Binding-site contacts:
Ligand atom N3 contacts residue PHE157 of chain 2.A at 3.2 Å.
Ligand atom C27 contacts residue TYR106 of chain 2.A at 3.8 Å (hydrophobic).
Ligand atom C8 contacts residue PHE157 of chain 2.A at 3.7 Å (hydrophobic).
Ligand atom C16 contacts residue TYR224 of chain 2.A at 3.6 Å (hydrophobic).
Ligand atom C1 contacts residue TYR106 of chain 2.A at 3.7 Å (hydrophobic).
Ligand atom C8 contacts residue VAL75 of chain 2.A at 3.8 Å (hydrophobic).
Ligand atom C8 contacts residue ASP153 of chain 2.A at 3.6 Å.
Ligand atom C3 contacts residue TYR106 of chain 2.A at 3.6 Å (hydrophobic).
Ligand atom N5 contacts residue VAL75 of chain 2.A at 3.7 Å.
Ligand atom C7 contacts residue PHE157 of chain 2.A at 3.5 Å (hydrophobic).
Ligand atom N5 contacts residue ARG148 of chain 2.A at 3.4 Å (salt-bridge).
Ligand atom N5 contacts residue GLU73 of chain 2.A at 3.2 Å (salt-bridge).
Ligand atom O1 contacts residue PRO221 of chain 2.A at 3.6 Å.
Ligand atom N4 contacts residue GLN117 of chain 2.A at 3.0 Å (h-bond).
Ligand atom C9 contacts residue PHE157 of chain 2.A at 3.8 Å (hydrophobic).
Ligand atom S1 contacts residue TYR224 of chain 2.A at 3.8 Å.
Ligand atom C25 contacts residue TYR106 of chain 2.A at 3.6 Å (hydrophobic).
Ligand atom C10 contacts residue GLN117 of chain 2.A at 3.5 Å.
Ligand atom N4 contacts residue PHE157 of chain 2.A at 3.8 Å.
Ligand atom S1 contacts residue PHE116 of chain 2.A at 3.8 Å.
Ligand atom N4 contacts residue ASP153 of chain 2.A at 3.0 Å (salt-bridge).
Ligand atom C7 contacts residue GLN117 of chain 2.A at 3.8 Å.
Ligand atom C5 contacts residue PHE116 of chain 2.A at 3.5 Å (hydrophobic).
Ligand atom O2 contacts residue PRO221 of chain 2.A at 3.5 Å.
Ligand atom C26 contacts residue TYR106 of chain 2.A at 3.4 Å (hydrophobic).
Ligand atom C2 contacts residue ILE50 of chain 2.A at 3.8 Å (hydrophobic).
Ligand atom C10 contacts residue PHE116 of chain 2.A at 3.4 Å (hydrophobic).
Ligand atom C28 contacts residue TYR106 of chain 2.A at 3.8 Å (hydrophobic).
Ligand atom N3 contacts residue GLN117 of chain 2.A at 3.0 Å (h-bond).
Ligand atom C7 contacts residue ASP153 of chain 2.A at 3.7 Å.
Ligand atom C10 contacts residue PHE157 of chain 2.A at 3.6 Å (hydrophobic).
Ligand atom O2 contacts residue TYR224 of chain 2.A at 3.6 Å.
Ligand atom C6 contacts residue PHE116 of chain 2.A at 3.8 Å (hydrophobic).
Ligand atom C5 contacts residue PHE157 of chain 2.A at 3.4 Å (hydrophobic).
Ligand atom C28 contacts residue LEU102 of chain 2.A at 3.6 Å (hydrophobic).
Ligand atom C1 contacts residue GLU217 of chain 2.A at 3.8 Å.
Ligand atom N6 contacts residue PHE157 of chain 2.A at 3.8 Å.
Ligand atom C15 contacts residue TYR224 of chain 2.A at 3.8 Å (hydrophobic).
Ligand atom C9 contacts residue VAL75 of chain 2.A at 3.8 Å (hydrophobic).
Ligand atom C6 contacts residue PHE157 of chain 2.A at 3.4 Å (hydrophobic).

Sequence of chain 2.A:
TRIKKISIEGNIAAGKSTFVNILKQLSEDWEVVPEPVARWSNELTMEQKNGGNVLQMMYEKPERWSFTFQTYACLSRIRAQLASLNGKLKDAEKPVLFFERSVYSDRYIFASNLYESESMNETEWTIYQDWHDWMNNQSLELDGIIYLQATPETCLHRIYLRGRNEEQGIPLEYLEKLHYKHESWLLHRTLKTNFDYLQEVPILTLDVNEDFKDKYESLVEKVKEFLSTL

The small molecule below binds the protein below.
Small molecule (SMILES): CCCN(c1nc(-c2nc(N)cc(N)n2)cs1)c1cc(-c2ccc(S(=O)(=O)N3CCN(C)CC3)cc2)ccc1C